Binding-site contacts:
Ligand atom C4 contacts residue TRP145 of chain 1.A at 4.3 Å (hydrophobic).
Ligand atom O4 contacts residue GLN148 of chain 1.A at 4.3 Å.
Ligand atom C2 contacts residue GLC2 of chain 1.D at 4.1 Å.
Ligand atom O3 contacts residue GLN148 of chain 1.A at 4.3 Å.
Ligand atom O3 contacts residue MET113 of chain 1.A at 4.3 Å.
Ligand atom C5 contacts residue ARG144 of chain 1.A at 4.4 Å.
Ligand atom O4 contacts residue TRP145 of chain 1.A at 3.8 Å.
Ligand atom O4 contacts residue ARG144 of chain 1.A at 2.5 Å.
Ligand atom C6 contacts residue ARG144 of chain 1.A at 4.1 Å.
Ligand atom C4 contacts residue ARG144 of chain 1.A at 3.8 Å.
Ligand atom O2 contacts residue GLN112 of chain 1.A at 4.2 Å.
Ligand atom O2 contacts residue GLC2 of chain 1.D at 3.7 Å.
Ligand atom C2 contacts residue GLN112 of chain 1.A at 4.1 Å.
Ligand atom O3 contacts residue GLN112 of chain 1.A at 3.4 Å (h-bond).
Ligand atom C2 contacts residue GLN148 of chain 1.A at 4.2 Å.
Ligand atom O2 contacts residue GLN148 of chain 1.A at 3.3 Å.
Ligand atom C3 contacts residue GLN148 of chain 1.A at 3.8 Å.
Ligand atom C3 contacts residue TRP145 of chain 1.A at 3.6 Å (hydrophobic).
Ligand atom O3 contacts residue TYR146 of chain 1.A at 4.5 Å.
Ligand atom C3 contacts residue ARG144 of chain 1.A at 3.6 Å.
Ligand atom O3 contacts residue TRP145 of chain 1.A at 2.2 Å.
Ligand atom O3 contacts residue ARG144 of chain 1.A at 2.7 Å.
Ligand atom C3 contacts residue GLN112 of chain 1.A at 4.2 Å.
Ligand atom O5 contacts residue GLN148 of chain 1.A at 4.0 Å.
Ligand atom O1 contacts residue GLC2 of chain 1.D at 3.9 Å.

Sequence of chain 1.A:
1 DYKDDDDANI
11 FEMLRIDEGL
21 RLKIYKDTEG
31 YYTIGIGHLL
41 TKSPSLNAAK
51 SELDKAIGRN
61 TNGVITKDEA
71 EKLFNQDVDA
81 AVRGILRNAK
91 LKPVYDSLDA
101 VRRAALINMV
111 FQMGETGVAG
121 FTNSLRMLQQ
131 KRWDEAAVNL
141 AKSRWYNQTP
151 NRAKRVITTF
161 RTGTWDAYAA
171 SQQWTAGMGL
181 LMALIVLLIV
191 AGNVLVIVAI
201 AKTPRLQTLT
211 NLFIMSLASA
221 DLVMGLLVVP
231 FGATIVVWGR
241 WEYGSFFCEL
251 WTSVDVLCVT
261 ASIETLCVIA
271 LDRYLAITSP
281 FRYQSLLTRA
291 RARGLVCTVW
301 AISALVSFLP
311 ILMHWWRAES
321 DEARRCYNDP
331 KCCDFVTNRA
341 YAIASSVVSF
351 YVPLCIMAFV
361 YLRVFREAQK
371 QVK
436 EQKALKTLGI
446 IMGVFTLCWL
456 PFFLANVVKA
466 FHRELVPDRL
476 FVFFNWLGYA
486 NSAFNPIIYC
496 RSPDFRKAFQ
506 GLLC

A protein and the small-molecule ligand that binds it are described below.
Small molecule (SMILES): OC[C@H]1O[C@H](O[C@H]2[C@H](O)[C@@H](O)[C@@H](O)O[C@@H]2CO)[C@H](O)[C@@H](O)[C@@H]1O